This protein binds this small molecule.
Small molecule (SMILES): COc1ccc2nc(-c3noc(C4CCN(C(=O)CCC(F)(F)F)CC4)n3)sc2c1

Binding-site contacts:
Ligand atom O2 contacts residue THR161 of chain 2.A at 3.2 Å (h-bond).
Ligand atom C1 contacts residue LEU102 of chain 2.A at 3.3 Å (hydrophobic).
Ligand atom C1 contacts residue ASN105 of chain 2.A at 3.1 Å.
Ligand atom N1 contacts residue MET114 of chain 2.A at 3.6 Å (h-bond).
Ligand atom C16 contacts residue PHE122 of chain 2.A at 3.5 Å (hydrophobic).
Ligand atom C12 contacts residue THR161 of chain 2.A at 3.8 Å.
Ligand atom C11 contacts residue THR161 of chain 2.A at 3.4 Å.
Ligand atom C5 contacts residue MET114 of chain 2.A at 3.5 Å (hydrophobic).
Ligand atom N2 contacts residue TRP115 of chain 2.A at 3.6 Å.
Ligand atom O2 contacts residue TRP115 of chain 2.A at 3.7 Å.
Ligand atom C13 contacts residue ASN188 of chain 2.A at 3.1 Å.
Ligand atom C17 contacts residue ASN188 of chain 2.A at 3.3 Å.
Ligand atom S1 contacts residue TYR160 of chain 2.A at 3.6 Å.
Ligand atom C18 contacts residue PHE122 of chain 2.A at 3.6 Å (hydrophobic).
Ligand atom N4 contacts residue ASN188 of chain 2.A at 3.3 Å (h-bond).
Ligand atom C4 contacts residue LEU102 of chain 2.A at 3.7 Å (hydrophobic).
Ligand atom C16 contacts residue ASN191 of chain 2.A at 3.7 Å.
Ligand atom O1 contacts residue LEU102 of chain 2.A at 3.8 Å.
Ligand atom N1 contacts residue GLY118 of chain 2.A at 3.4 Å.
Ligand atom C10 contacts residue THR161 of chain 2.A at 3.6 Å.
Ligand atom C7 contacts residue MET114 of chain 2.A at 3.7 Å (hydrophobic).
Ligand atom N2 contacts residue TYR160 of chain 2.A at 3.4 Å.
Ligand atom N4 contacts residue PHE122 of chain 2.A at 3.6 Å.
Ligand atom F2 contacts residue TRP157 of chain 2.A at 3.2 Å.
Ligand atom F1 contacts residue ASN188 of chain 2.A at 3.6 Å.
Ligand atom N3 contacts residue LEU99 of chain 2.A at 3.7 Å.
Ligand atom C4 contacts residue MET114 of chain 2.A at 3.1 Å (hydrophobic).
Ligand atom C13 contacts residue PHE122 of chain 2.A at 3.6 Å (hydrophobic).
Ligand atom C15 contacts residue GLY118 of chain 2.A at 3.7 Å.
Ligand atom F3 contacts residue GLU192 of chain 2.A at 3.3 Å.
Ligand atom C9 contacts residue TRP115 of chain 2.A at 3.8 Å (hydrophobic).
Ligand atom F2 contacts residue PHE126 of chain 2.A at 3.4 Å.
Ligand atom C14 contacts residue ILE119 of chain 2.A at 3.8 Å (hydrophobic).
Ligand atom F2 contacts residue PHE122 of chain 2.A at 3.4 Å.
Ligand atom C16 contacts residue ASN188 of chain 2.A at 3.3 Å.
Ligand atom C12 contacts residue PHE122 of chain 2.A at 3.7 Å (hydrophobic).
Ligand atom C17 contacts residue PHE122 of chain 2.A at 3.7 Å (hydrophobic).
Ligand atom O3 contacts residue ASN191 of chain 2.A at 2.8 Å (h-bond).
Ligand atom F1 contacts residue MET154 of chain 2.A at 3.4 Å.
Ligand atom C14 contacts residue TRP219 of chain 2.A at 3.7 Å (hydrophobic).

Sequence of chain 2.A:
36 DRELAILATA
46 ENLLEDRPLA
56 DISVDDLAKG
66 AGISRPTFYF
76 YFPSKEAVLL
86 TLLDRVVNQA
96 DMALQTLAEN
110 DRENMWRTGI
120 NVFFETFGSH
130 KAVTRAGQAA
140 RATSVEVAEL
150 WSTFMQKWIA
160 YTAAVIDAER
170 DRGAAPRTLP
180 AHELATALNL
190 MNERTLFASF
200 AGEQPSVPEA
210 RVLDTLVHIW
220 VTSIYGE